Sequence of chain 1.B:
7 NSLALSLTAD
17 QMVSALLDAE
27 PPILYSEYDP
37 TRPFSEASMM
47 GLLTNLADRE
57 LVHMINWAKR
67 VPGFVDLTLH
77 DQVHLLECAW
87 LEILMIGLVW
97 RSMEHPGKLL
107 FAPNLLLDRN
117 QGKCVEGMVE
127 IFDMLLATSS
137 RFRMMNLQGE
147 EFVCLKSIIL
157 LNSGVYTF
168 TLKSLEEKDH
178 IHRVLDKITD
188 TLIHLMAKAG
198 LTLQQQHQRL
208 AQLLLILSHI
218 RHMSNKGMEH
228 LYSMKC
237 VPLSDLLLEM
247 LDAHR

A protein and the small-molecule ligand that binds it are described below.
Small molecule (SMILES): O=S(=O)(Oc1ccc(I)cc1)[C@@H]1C[C@@H]2O[C@H]1C(c1ccc(O)cc1)=C2c1ccc(O)cc1

Binding-site contacts:
Ligand atom C11 contacts residue LEU90 of chain 1.B at 3.9 Å (hydrophobic).
Ligand atom C14 contacts residue LEU49 of chain 1.B at 3.4 Å (hydrophobic).
Ligand atom O05 contacts residue ILE127 of chain 1.B at 3.0 Å.
Ligand atom S01 contacts residue ILE127 of chain 1.B at 3.9 Å.
Ligand atom O02 contacts residue LEU243 of chain 1.B at 3.2 Å.
Ligand atom O06 contacts residue ILE127 of chain 1.B at 3.9 Å.
Ligand atom C09 contacts residue LEU94 of chain 1.B at 3.8 Å (hydrophobic).
Ligand atom C10 contacts residue LEU90 of chain 1.B at 3.5 Å (hydrophobic).
Ligand atom C01 contacts residue PHE107 of chain 1.B at 3.6 Å (hydrophobic).
Ligand atom I01 contacts residue GLU122 of chain 1.B at 3.2 Å.
Ligand atom I01 contacts residue VAL121 of chain 1.B at 3.7 Å.
Ligand atom C21 contacts residue MET46 of chain 1.B at 3.7 Å (hydrophobic).
Ligand atom O01 contacts residue PHE107 of chain 1.B at 3.8 Å.
Ligand atom C21 contacts residue MET124 of chain 1.B at 3.9 Å (hydrophobic).
Ligand atom O03 contacts residue ARG97 of chain 1.B at 3.6 Å (salt-bridge).
Ligand atom O04 contacts residue LEU228 of chain 1.B at 3.5 Å.
Ligand atom I01 contacts residue MET124 of chain 1.B at 3.9 Å.
Ligand atom O03 contacts residue GLU56 of chain 1.B at 2.6 Å (salt-bridge).
Ligand atom C11 contacts residue GLU56 of chain 1.B at 3.3 Å.
Ligand atom I01 contacts residue MET231 of chain 1.B at 3.7 Å.
Ligand atom O01 contacts residue LEU49 of chain 1.B at 3.9 Å.
Ligand atom C15 contacts residue LEU49 of chain 1.B at 3.9 Å (hydrophobic).
Ligand atom O06 contacts residue MET91 of chain 1.B at 3.3 Å.
Ligand atom C22 contacts residue HIS227 of chain 1.B at 3.6 Å.
Ligand atom O03 contacts residue LEU90 of chain 1.B at 3.6 Å (h-bond).
Ligand atom C10 contacts residue LEU94 of chain 1.B at 3.7 Å (hydrophobic).
Ligand atom C17 contacts residue ALA53 of chain 1.B at 3.9 Å (hydrophobic).
Ligand atom C16 contacts residue THR50 of chain 1.B at 3.7 Å.
Ligand atom C19 contacts residue LEU228 of chain 1.B at 3.7 Å (hydrophobic).
Ligand atom C23 contacts residue HIS227 of chain 1.B at 3.3 Å.
Ligand atom C08 contacts residue PHE107 of chain 1.B at 3.7 Å (hydrophobic).
Ligand atom C21 contacts residue MET231 of chain 1.B at 3.7 Å (hydrophobic).
Ligand atom O06 contacts residue GLY224 of chain 1.B at 3.0 Å.
Ligand atom C20 contacts residue LEU228 of chain 1.B at 3.5 Å (hydrophobic).
Ligand atom O05 contacts residue MET124 of chain 1.B at 3.6 Å (h-bond).
Ligand atom O02 contacts residue THR50 of chain 1.B at 3.1 Å (h-bond).
Ligand atom C12 contacts residue GLU56 of chain 1.B at 3.2 Å.
Ligand atom C02 contacts residue PHE107 of chain 1.B at 3.4 Å (hydrophobic).
Ligand atom C15 contacts residue THR50 of chain 1.B at 3.6 Å.
Ligand atom I01 contacts residue GLY123 of chain 1.B at 3.8 Å.